Sequence of chain 3.A:
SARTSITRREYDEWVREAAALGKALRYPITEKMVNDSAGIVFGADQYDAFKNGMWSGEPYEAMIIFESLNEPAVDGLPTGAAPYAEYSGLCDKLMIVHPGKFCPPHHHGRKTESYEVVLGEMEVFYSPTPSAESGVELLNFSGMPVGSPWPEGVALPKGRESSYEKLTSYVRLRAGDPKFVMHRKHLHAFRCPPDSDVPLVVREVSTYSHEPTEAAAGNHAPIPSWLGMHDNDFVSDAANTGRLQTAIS

A small-molecule ligand and the protein it binds are described below.
Small molecule (SMILES): OC[C@@]1(O)OC[C@H](O)[C@@H]1O

Binding-site contacts:
Ligand atom O4 contacts residue ASN63 of chain 2.A at 2.8 Å (h-bond).
Ligand atom O2 contacts residue ARG27 of chain 3.A at 3.8 Å.
Ligand atom O1 contacts residue TRP66 of chain 2.A at 4.1 Å.
Ligand atom O2 contacts residue ASP23 of chain 3.A at 3.9 Å.
Ligand atom O2 contacts residue SER67 of chain 2.A at 4.4 Å.
Ligand atom C2 contacts residue ASP23 of chain 3.A at 3.9 Å.
Ligand atom O3 contacts residue ARG20 of chain 3.A at 2.9 Å.
Ligand atom C5 contacts residue ASN63 of chain 2.A at 4.0 Å.
Ligand atom C1 contacts residue ASP23 of chain 3.A at 3.0 Å.
Ligand atom C3 contacts residue ARG19 of chain 3.A at 4.2 Å.
Ligand atom O3 contacts residue ASP23 of chain 3.A at 4.1 Å.
Ligand atom O1 contacts residue ARG27 of chain 3.A at 3.2 Å (salt-bridge).
Ligand atom O1 contacts residue ASP23 of chain 3.A at 3.9 Å.
Ligand atom O4 contacts residue ARG20 of chain 3.A at 3.8 Å.
Ligand atom C3 contacts residue ASP23 of chain 3.A at 4.3 Å.
Ligand atom O3 contacts residue ARG19 of chain 3.A at 3.7 Å.
Ligand atom C4 contacts residue ASN63 of chain 2.A at 3.9 Å.
Ligand atom C3 contacts residue ARG20 of chain 3.A at 4.3 Å.
Ligand atom C5 contacts residue SER67 of chain 2.A at 3.9 Å.
Ligand atom C2 contacts residue ARG27 of chain 3.A at 4.3 Å.
Ligand atom C1 contacts residue ARG27 of chain 3.A at 3.7 Å.
Ligand atom O5 contacts residue TRP66 of chain 2.A at 4.2 Å.
Ligand atom O5 contacts residue SER67 of chain 2.A at 3.6 Å.
Ligand atom O2 contacts residue ASN63 of chain 2.A at 4.3 Å.
Ligand atom O2 contacts residue TRP66 of chain 2.A at 3.9 Å.

Sequence of chain 2.A:
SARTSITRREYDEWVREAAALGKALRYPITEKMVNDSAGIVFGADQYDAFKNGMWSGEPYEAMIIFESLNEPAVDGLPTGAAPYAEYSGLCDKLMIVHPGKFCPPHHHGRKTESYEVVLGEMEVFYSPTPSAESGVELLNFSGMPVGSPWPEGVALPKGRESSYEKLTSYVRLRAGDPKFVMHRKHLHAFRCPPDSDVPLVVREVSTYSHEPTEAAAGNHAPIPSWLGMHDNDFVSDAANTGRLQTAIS